A protein and the small-molecule ligand that binds it are described below.
Small molecule (SMILES): CC(=O)N[C@@H]1[C@@H](O)[C@H](O)[C@@H](CO)O[C@H]1O

Binding-site contacts:
Ligand atom C2 contacts residue ASN64 of chain 2.A at 2.3 Å.
Ligand atom C7 contacts residue ASN64 of chain 2.A at 3.3 Å.
Ligand atom C5 contacts residue ASN64 of chain 2.A at 3.7 Å.
Ligand atom O5 contacts residue THR66 of chain 2.A at 2.7 Å (h-bond).
Ligand atom N2 contacts residue ASN64 of chain 2.A at 2.8 Å (h-bond).
Ligand atom O7 contacts residue ASN64 of chain 2.A at 3.5 Å (h-bond).
Ligand atom C1 contacts residue THR66 of chain 2.A at 3.4 Å.
Ligand atom O5 contacts residue ASN64 of chain 2.A at 2.4 Å (h-bond).
Ligand atom C4 contacts residue ASN64 of chain 2.A at 4.2 Å.
Ligand atom C1 contacts residue ASN64 of chain 2.A at 1.4 Å.
Ligand atom C8 contacts residue ILE354 of chain 2.A at 3.7 Å (hydrophobic).
Ligand atom C6 contacts residue THR66 of chain 2.A at 3.3 Å.
Ligand atom C5 contacts residue THR66 of chain 2.A at 3.2 Å.
Ligand atom C3 contacts residue ASN64 of chain 2.A at 3.7 Å.
Ligand atom O6 contacts residue THR66 of chain 2.A at 3.8 Å.

Sequence of chain 2.A:
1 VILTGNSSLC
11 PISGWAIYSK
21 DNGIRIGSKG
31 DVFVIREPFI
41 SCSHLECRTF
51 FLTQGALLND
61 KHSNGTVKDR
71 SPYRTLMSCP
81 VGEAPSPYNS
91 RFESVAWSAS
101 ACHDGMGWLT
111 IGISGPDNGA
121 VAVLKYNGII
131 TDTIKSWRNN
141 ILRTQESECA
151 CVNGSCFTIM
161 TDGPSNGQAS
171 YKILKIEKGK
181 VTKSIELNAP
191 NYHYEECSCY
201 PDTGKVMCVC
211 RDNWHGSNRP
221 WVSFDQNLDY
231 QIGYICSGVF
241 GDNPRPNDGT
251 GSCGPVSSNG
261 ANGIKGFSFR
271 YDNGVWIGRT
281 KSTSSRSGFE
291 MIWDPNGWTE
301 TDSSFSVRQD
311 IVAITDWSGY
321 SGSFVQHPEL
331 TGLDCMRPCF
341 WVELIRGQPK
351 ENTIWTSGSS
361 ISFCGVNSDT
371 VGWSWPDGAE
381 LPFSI